Sequence of chain 1.A:
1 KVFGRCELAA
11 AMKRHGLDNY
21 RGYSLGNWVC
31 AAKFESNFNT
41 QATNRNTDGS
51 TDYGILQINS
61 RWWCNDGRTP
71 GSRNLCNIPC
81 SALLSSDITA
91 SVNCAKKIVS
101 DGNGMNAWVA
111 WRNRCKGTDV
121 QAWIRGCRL

Binding-site contacts:
Ligand atom O1 contacts residue ASN44 of chain 1.A at 3.4 Å.
Ligand atom N contacts residue ASN46 of chain 1.A at 2.7 Å (h-bond).
Ligand atom C2 contacts residue ASN44 of chain 1.A at 3.4 Å.
Ligand atom C1 contacts residue ASN44 of chain 1.A at 4.1 Å.
Ligand atom N contacts residue ARG45 of chain 1.A at 3.4 Å (salt-bridge).
Ligand atom N contacts residue ASP52 of chain 1.A at 4.4 Å.
Ligand atom CA contacts residue ASN46 of chain 1.A at 3.1 Å.
Ligand atom CA contacts residue ARG45 of chain 1.A at 3.4 Å.
Ligand atom CA contacts residue ASN44 of chain 1.A at 3.9 Å.
Ligand atom C contacts residue ARG45 of chain 1.A at 4.3 Å.
Ligand atom C contacts residue ASN44 of chain 1.A at 4.1 Å.
Ligand atom CA contacts residue ASP52 of chain 1.A at 4.0 Å.

The protein below binds the small molecule below.
Small molecule (SMILES): CCOC(=O)CN